A small-molecule ligand and the protein it binds are described below.
Small molecule (SMILES): CC(=O)N[C@@H](Cc1ccc(O)cc1)C(=O)NCC#CBr

Binding-site contacts:
Ligand atom C12 contacts residue HIS41 of chain 1.A at 3.3 Å.
Ligand atom C6 contacts residue GLU166 of chain 1.A at 3.9 Å.
Ligand atom O2 contacts residue GLU166 of chain 1.A at 3.8 Å.
Ligand atom BR1 contacts residue MET49 of chain 1.A at 3.5 Å.
Ligand atom C9 contacts residue GLU166 of chain 1.A at 4.0 Å.
Ligand atom C7 contacts residue LEU141 of chain 1.A at 4.0 Å (hydrophobic).
Ligand atom C9 contacts residue HIS163 of chain 1.A at 3.7 Å.
Ligand atom BR1 contacts residue HIS41 of chain 1.A at 3.7 Å.
Ligand atom C8 contacts residue LEU141 of chain 1.A at 3.8 Å (hydrophobic).
Ligand atom N1 contacts residue GLU166 of chain 1.A at 3.5 Å (salt-bridge).
Ligand atom C8 contacts residue GLU166 of chain 1.A at 3.7 Å.
Ligand atom C8 contacts residue PHE140 of chain 1.A at 3.7 Å (hydrophobic).
Ligand atom O2 contacts residue LEU141 of chain 1.A at 3.6 Å.
Ligand atom BR1 contacts residue ARG188 of chain 1.A at 3.7 Å.
Ligand atom C7 contacts residue GLU166 of chain 1.A at 3.5 Å.
Ligand atom O2 contacts residue PHE140 of chain 1.A at 2.9 Å (h-bond).
Ligand atom O2 contacts residue SER144 of chain 1.A at 3.5 Å (h-bond).
Ligand atom BR1 contacts residue TYR54 of chain 1.A at 3.6 Å.
Ligand atom C14 contacts residue MET49 of chain 1.A at 3.8 Å (hydrophobic).
Ligand atom C13 contacts residue HIS41 of chain 1.A at 3.3 Å.
Ligand atom O3 contacts residue MET165 of chain 1.A at 3.2 Å.
Ligand atom C5 contacts residue ASN142 of chain 1.A at 3.9 Å.
Ligand atom BR1 contacts residue ASP187 of chain 1.A at 3.0 Å.
Ligand atom C9 contacts residue CYS145 of chain 1.A at 3.7 Å (hydrophobic).
Ligand atom C14 contacts residue HIS41 of chain 1.A at 3.2 Å.
Ligand atom O2 contacts residue HIS163 of chain 1.A at 3.0 Å (h-bond).
Ligand atom C8 contacts residue HIS163 of chain 1.A at 3.8 Å.
Ligand atom C7 contacts residue ASN142 of chain 1.A at 4.0 Å.
Ligand atom C7 contacts residue PHE140 of chain 1.A at 3.6 Å (hydrophobic).
Ligand atom C12 contacts residue CYS145 of chain 1.A at 4.0 Å (hydrophobic).
Ligand atom C4 contacts residue ASN142 of chain 1.A at 3.8 Å.
Ligand atom C13 contacts residue MET165 of chain 1.A at 4.0 Å (hydrophobic).
Ligand atom O3 contacts residue GLU166 of chain 1.A at 3.4 Å (salt-bridge).
Ligand atom C2 contacts residue GLU166 of chain 1.A at 3.9 Å.
Ligand atom C10 contacts residue ASN142 of chain 1.A at 4.0 Å.
Ligand atom C12 contacts residue HIS164 of chain 1.A at 3.2 Å.
Ligand atom O2 contacts residue HIS172 of chain 1.A at 4.1 Å.
Ligand atom C10 contacts residue CYS145 of chain 1.A at 3.9 Å (hydrophobic).
Ligand atom C1 contacts residue GLU166 of chain 1.A at 3.2 Å.
Ligand atom C13 contacts residue HIS164 of chain 1.A at 3.5 Å.

Sequence of chain 1.A:
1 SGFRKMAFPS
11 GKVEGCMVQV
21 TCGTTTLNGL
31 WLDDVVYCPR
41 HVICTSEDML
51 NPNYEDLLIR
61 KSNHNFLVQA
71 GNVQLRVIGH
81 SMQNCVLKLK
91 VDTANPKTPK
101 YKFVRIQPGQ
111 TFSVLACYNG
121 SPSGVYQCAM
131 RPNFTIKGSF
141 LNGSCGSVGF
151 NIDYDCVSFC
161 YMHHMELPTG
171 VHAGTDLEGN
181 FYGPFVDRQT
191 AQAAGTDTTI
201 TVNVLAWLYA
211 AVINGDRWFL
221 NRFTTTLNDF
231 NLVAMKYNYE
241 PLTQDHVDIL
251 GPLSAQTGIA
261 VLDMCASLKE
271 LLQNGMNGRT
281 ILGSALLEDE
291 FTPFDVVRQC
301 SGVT

Sequence of chain 2.A:
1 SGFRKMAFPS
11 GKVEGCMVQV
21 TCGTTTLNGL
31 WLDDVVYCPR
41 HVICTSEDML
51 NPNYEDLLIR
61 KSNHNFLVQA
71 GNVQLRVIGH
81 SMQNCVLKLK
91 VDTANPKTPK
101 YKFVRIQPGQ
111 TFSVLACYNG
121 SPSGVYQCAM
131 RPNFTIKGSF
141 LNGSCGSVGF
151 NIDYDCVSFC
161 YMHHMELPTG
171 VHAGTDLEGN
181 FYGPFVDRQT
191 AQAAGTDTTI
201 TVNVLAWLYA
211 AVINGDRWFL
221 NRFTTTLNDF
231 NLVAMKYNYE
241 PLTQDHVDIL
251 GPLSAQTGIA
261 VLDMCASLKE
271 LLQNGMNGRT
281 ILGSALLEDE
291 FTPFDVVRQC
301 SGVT